Binding-site contacts:
Ligand atom N6 contacts residue TYR268 of chain 1.B at 3.6 Å.
Ligand atom N9 contacts residue TYR268 of chain 1.B at 3.3 Å (h-bond).
Ligand atom C2' contacts residue SER275 of chain 1.B at 3.2 Å.
Ligand atom C8 contacts residue TYR268 of chain 1.B at 3.5 Å (hydrophobic).
Ligand atom C2' contacts residue ASP198 of chain 1.B at 3.4 Å.
Ligand atom PG contacts residue MG1 of chain 1.R at 3.4 Å.
Ligand atom O1G contacts residue LYS200 of chain 1.B at 3.4 Å (salt-bridge).
Ligand atom O3G contacts residue MG1 of chain 1.R at 2.0 Å.
Ligand atom C3' contacts residue SER275 of chain 1.B at 3.1 Å.
Ligand atom O1G contacts residue PO41 of chain 1.Q at 3.3 Å (h-bond).
Ligand atom O2' contacts residue HIS30 of chain 1.B at 3.4 Å.
Ligand atom O1G contacts residue MG1 of chain 1.S at 2.2 Å.
Ligand atom O3G contacts residue HIS30 of chain 1.B at 3.3 Å.
Ligand atom C1' contacts residue TYR268 of chain 1.B at 3.5 Å (hydrophobic).
Ligand atom C4 contacts residue TYR268 of chain 1.B at 3.4 Å (hydrophobic).
Ligand atom O2B contacts residue MG1 of chain 1.S at 2.1 Å.
Ligand atom PG contacts residue MG1 of chain 1.S at 3.6 Å.
Ligand atom C2' contacts residue TYR268 of chain 1.B at 3.3 Å (hydrophobic).
Ligand atom C3' contacts residue ASP280 of chain 1.B at 3.4 Å.
Ligand atom O1G contacts residue LYS26 of chain 1.B at 3.2 Å.
Ligand atom PB contacts residue MG1 of chain 1.S at 3.5 Å.
Ligand atom O3A contacts residue LYS200 of chain 1.B at 3.4 Å (salt-bridge).
Ligand atom C4' contacts residue LYS200 of chain 1.B at 3.5 Å.
Ligand atom N3 contacts residue TYR268 of chain 1.B at 3.5 Å.
Ligand atom O2' contacts residue ASP198 of chain 1.B at 2.8 Å (salt-bridge).
Ligand atom N1 contacts residue TYR268 of chain 1.B at 3.5 Å.
Ligand atom N7 contacts residue TYR268 of chain 1.B at 3.3 Å.
Ligand atom O2G contacts residue HIS30 of chain 1.B at 2.7 Å (h-bond).
Ligand atom O1B contacts residue HIS313 of chain 1.A at 3.3 Å (h-bond).
Ligand atom O3G contacts residue LYS26 of chain 1.B at 3.4 Å (salt-bridge).
Ligand atom PA contacts residue MG1 of chain 1.L at 3.5 Å.
Ligand atom O2A contacts residue MG1 of chain 1.L at 2.3 Å.
Ligand atom C6 contacts residue TYR268 of chain 1.B at 3.4 Å (hydrophobic).
Ligand atom C5 contacts residue TYR268 of chain 1.B at 3.5 Å (hydrophobic).
Ligand atom O3G contacts residue PO41 of chain 1.Q at 3.2 Å (h-bond).
Ligand atom O4' contacts residue LYS200 of chain 1.B at 3.5 Å (salt-bridge).
Ligand atom N3 contacts residue ALA215 of chain 1.B at 3.5 Å.
Ligand atom O3' contacts residue SER275 of chain 1.B at 2.8 Å (h-bond).
Ligand atom O3G contacts residue ASP32 of chain 1.B at 2.7 Å (salt-bridge).
Ligand atom O2G contacts residue LYS200 of chain 1.B at 2.7 Å (salt-bridge).

This protein binds this small molecule.
Small molecule (SMILES): Nc1ncnc2c1ncn2[C@@H]1O[C@H](CO[P](=O)(O)O[P](=O)(O)CP(=O)(O)O)[C@@H](O)[C@H]1O

Sequence of chain 1.A:
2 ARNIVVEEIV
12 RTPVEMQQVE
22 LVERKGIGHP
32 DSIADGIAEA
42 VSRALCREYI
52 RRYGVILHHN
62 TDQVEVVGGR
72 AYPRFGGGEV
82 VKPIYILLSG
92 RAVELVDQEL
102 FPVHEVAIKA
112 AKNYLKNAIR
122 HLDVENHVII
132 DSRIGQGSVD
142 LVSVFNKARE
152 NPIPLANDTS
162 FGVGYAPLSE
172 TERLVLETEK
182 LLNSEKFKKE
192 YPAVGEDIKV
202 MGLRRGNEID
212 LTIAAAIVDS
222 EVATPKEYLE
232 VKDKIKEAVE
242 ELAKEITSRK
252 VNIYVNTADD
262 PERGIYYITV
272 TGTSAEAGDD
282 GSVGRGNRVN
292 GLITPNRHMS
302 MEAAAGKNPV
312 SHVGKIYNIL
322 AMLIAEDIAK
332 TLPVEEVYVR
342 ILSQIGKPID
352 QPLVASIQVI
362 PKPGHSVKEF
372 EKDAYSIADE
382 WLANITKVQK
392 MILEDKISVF

Sequence of chain 1.B:
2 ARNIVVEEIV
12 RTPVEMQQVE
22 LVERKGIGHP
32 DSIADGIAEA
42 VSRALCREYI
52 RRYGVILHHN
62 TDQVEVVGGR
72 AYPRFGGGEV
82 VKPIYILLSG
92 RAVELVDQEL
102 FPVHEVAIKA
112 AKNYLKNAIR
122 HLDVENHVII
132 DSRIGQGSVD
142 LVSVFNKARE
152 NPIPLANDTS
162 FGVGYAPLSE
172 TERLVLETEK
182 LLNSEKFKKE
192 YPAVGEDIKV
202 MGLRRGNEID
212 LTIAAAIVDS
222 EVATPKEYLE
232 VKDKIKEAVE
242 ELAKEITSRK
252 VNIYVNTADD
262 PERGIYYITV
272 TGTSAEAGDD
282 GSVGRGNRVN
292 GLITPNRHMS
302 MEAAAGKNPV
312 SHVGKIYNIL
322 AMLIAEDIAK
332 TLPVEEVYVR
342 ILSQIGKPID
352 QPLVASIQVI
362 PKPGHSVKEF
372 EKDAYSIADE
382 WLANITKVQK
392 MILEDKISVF